Sequence of chain 57.C:
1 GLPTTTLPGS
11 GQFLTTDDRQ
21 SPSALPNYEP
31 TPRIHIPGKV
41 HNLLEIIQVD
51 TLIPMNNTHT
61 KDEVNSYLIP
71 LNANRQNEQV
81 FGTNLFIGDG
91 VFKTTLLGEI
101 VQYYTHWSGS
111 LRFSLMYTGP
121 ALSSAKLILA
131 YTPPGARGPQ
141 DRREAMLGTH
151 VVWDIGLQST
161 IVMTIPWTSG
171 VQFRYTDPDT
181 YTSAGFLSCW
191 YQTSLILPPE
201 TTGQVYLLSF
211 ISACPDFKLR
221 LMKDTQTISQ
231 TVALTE

Sequence of chain 57.A:
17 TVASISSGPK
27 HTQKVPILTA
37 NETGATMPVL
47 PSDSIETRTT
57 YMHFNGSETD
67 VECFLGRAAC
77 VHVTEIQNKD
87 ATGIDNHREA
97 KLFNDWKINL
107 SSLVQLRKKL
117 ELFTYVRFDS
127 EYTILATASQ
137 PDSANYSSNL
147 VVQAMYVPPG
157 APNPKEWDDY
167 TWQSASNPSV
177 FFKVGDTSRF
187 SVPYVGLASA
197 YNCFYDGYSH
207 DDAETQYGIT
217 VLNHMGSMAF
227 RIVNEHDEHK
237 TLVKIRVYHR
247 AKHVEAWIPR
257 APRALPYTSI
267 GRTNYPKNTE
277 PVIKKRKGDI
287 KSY

Binding-site contacts:
Ligand atom C5A contacts residue PHE186 of chain 57.A at 3.5 Å (hydrophobic).
Ligand atom C2A contacts residue TYR152 of chain 57.A at 3.6 Å (hydrophobic).
Ligand atom C4 contacts residue TYR197 of chain 57.A at 3.8 Å (hydrophobic).
Ligand atom C1C contacts residue TYR128 of chain 57.A at 3.7 Å (hydrophobic).
Ligand atom C1B contacts residue ILE104 of chain 57.A at 4.0 Å (hydrophobic).
Ligand atom C5C contacts residue VAL191 of chain 57.A at 3.8 Å (hydrophobic).
Ligand atom C6B contacts residue TYR128 of chain 57.A at 3.3 Å (hydrophobic).
Ligand atom O1 contacts residue LEU106 of chain 57.A at 3.7 Å.
Ligand atom C3 contacts residue ASN219 of chain 57.A at 4.0 Å.
Ligand atom C2B contacts residue VAL188 of chain 57.A at 3.5 Å (hydrophobic).
Ligand atom C4C contacts residue VAL188 of chain 57.A at 3.7 Å (hydrophobic).
Ligand atom N3A contacts residue PHE186 of chain 57.A at 4.0 Å.
Ligand atom C5A contacts residue VAL176 of chain 57.A at 3.6 Å (hydrophobic).
Ligand atom C4B contacts residue TYR152 of chain 57.A at 3.8 Å (hydrophobic).
Ligand atom C4A contacts residue PRO174 of chain 57.A at 3.1 Å (hydrophobic).
Ligand atom O1A contacts residue PHE186 of chain 57.A at 3.0 Å.
Ligand atom C6B contacts residue ILE104 of chain 57.A at 3.6 Å (hydrophobic).
Ligand atom C1C contacts residue LEU106 of chain 57.A at 3.8 Å (hydrophobic).
Ligand atom C4C contacts residue VAL191 of chain 57.A at 3.0 Å (hydrophobic).
Ligand atom C3C contacts residue TYR128 of chain 57.A at 3.4 Å (hydrophobic).
Ligand atom N3A contacts residue TYR152 of chain 57.A at 3.5 Å.
Ligand atom C5 contacts residue LEU106 of chain 57.A at 3.8 Å (hydrophobic).
Ligand atom C4B contacts residue PHE186 of chain 57.A at 3.6 Å (hydrophobic).
Ligand atom N2 contacts residue ASN219 of chain 57.A at 3.8 Å.
Ligand atom C5B contacts residue MET224 of chain 57.A at 3.8 Å (hydrophobic).
Ligand atom C31 contacts residue ASN219 of chain 57.A at 3.3 Å.
Ligand atom O1B contacts residue ILE104 of chain 57.A at 3.9 Å.
Ligand atom C4 contacts residue LEU106 of chain 57.A at 3.9 Å (hydrophobic).
Ligand atom C3B contacts residue TYR152 of chain 57.A at 3.7 Å (hydrophobic).
Ligand atom N3A contacts residue PRO174 of chain 57.A at 3.7 Å.
Ligand atom C5B contacts residue PHE186 of chain 57.A at 3.9 Å (hydrophobic).
Ligand atom O1B contacts residue TYR128 of chain 57.A at 3.4 Å (h-bond).
Ligand atom C2A contacts residue PHE186 of chain 57.A at 3.3 Å (hydrophobic).
Ligand atom N2 contacts residue LEU106 of chain 57.A at 3.8 Å.
Ligand atom C1B contacts residue VAL188 of chain 57.A at 3.8 Å (hydrophobic).
Ligand atom C1B contacts residue TYR128 of chain 57.A at 3.6 Å (hydrophobic).
Ligand atom N3A contacts residue ALA24 of chain 57.C at 3.8 Å.
Ligand atom O1 contacts residue MET221 of chain 57.A at 3.9 Å.
Ligand atom C2C contacts residue TYR197 of chain 57.A at 3.7 Å (hydrophobic).
Ligand atom C3B contacts residue VAL188 of chain 57.A at 3.8 Å (hydrophobic).

This protein binds this small molecule.
Small molecule (SMILES): Cc1cc(CCCCCOc2ccc(C3=NCCO3)cc2)on1